Sequence of chain 56.E:
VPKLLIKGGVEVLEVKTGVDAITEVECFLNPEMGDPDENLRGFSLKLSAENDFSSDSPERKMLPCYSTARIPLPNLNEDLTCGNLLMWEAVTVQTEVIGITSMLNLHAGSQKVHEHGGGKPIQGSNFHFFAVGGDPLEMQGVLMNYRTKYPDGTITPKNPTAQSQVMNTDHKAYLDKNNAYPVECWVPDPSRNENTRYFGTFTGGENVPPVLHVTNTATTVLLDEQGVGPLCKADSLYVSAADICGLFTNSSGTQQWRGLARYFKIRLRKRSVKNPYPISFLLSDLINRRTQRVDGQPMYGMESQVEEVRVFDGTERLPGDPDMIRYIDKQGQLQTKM

This small molecule binds to this protein.
Small molecule (SMILES): CC(=O)N[C@H]1[C@H]([C@H](O)[C@H](O)CO)O[C@@](O[C@H](CO)[C@@H](O)[C@@H]2O[C@@H](C(=O)O)C[C@H](O)[C@H]2NC(C)=O)(C(=O)O)C[C@@H]1O

Sequence of chain 56.A:
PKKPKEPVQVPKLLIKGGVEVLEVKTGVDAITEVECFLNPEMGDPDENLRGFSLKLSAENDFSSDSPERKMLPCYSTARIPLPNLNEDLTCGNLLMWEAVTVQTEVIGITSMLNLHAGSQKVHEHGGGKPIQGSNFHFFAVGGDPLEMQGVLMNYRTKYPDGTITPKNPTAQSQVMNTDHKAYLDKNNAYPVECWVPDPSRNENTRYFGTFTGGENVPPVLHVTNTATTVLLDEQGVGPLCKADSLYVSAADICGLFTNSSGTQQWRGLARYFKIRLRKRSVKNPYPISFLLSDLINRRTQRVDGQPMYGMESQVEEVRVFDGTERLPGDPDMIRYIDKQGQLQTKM

Binding-site contacts:
Ligand atom C8 contacts residue GLN278 of chain 56.E at 3.7 Å.
Ligand atom C11 contacts residue PHE270 of chain 56.E at 3.9 Å (hydrophobic).
Ligand atom C7 contacts residue LEU62 of chain 56.E at 3.8 Å (hydrophobic).
Ligand atom C1 contacts residue THR276 of chain 56.E at 3.3 Å.
Ligand atom N5 contacts residue LEU62 of chain 56.E at 3.9 Å.
Ligand atom C11 contacts residue PHE75 of chain 56.A at 3.5 Å (hydrophobic).
Ligand atom C11 contacts residue ASN272 of chain 56.E at 3.5 Å.
Ligand atom O8 contacts residue THR276 of chain 56.E at 4.0 Å.
Ligand atom C11 contacts residue PHE65 of chain 56.E at 3.7 Å (hydrophobic).
Ligand atom C1 contacts residue LYS68 of chain 56.E at 3.8 Å.
Ligand atom C9 contacts residue GLN278 of chain 56.E at 3.3 Å.
Ligand atom O8 contacts residue LYS68 of chain 56.E at 3.3 Å.
Ligand atom O1B contacts residue LYS68 of chain 56.E at 3.1 Å.
Ligand atom C11 contacts residue HIS138 of chain 56.D at 3.5 Å.
Ligand atom O8 contacts residue ASN272 of chain 56.E at 3.5 Å (h-bond).
Ligand atom O1A contacts residue THR276 of chain 56.E at 2.6 Å (h-bond).
Ligand atom O1A contacts residue LYS68 of chain 56.E at 3.8 Å.
Ligand atom O9 contacts residue LEU67 of chain 56.E at 3.1 Å.
Ligand atom O9 contacts residue LYS68 of chain 56.E at 2.9 Å (salt-bridge).
Ligand atom C11 contacts residue LEU62 of chain 56.E at 3.5 Å (hydrophobic).
Ligand atom C6 contacts residue LYS68 of chain 56.E at 4.0 Å.
Ligand atom N5 contacts residue GLN278 of chain 56.E at 3.7 Å.
Ligand atom N5 contacts residue ASN272 of chain 56.E at 3.2 Å (h-bond).
Ligand atom O1B contacts residue THR276 of chain 56.E at 3.4 Å (h-bond).
Ligand atom C11 contacts residue THR276 of chain 56.E at 3.4 Å.
Ligand atom O1A contacts residue ASN272 of chain 56.E at 3.6 Å.
Ligand atom C10 contacts residue LEU62 of chain 56.E at 3.1 Å (hydrophobic).
Ligand atom C10 contacts residue GLN278 of chain 56.E at 4.0 Å.
Ligand atom O10 contacts residue PHE75 of chain 56.A at 3.9 Å.
Ligand atom C7 contacts residue GLN278 of chain 56.E at 3.9 Å.
Ligand atom C10 contacts residue ASN272 of chain 56.E at 3.9 Å.
Ligand atom O10 contacts residue LEU62 of chain 56.E at 2.8 Å.
Ligand atom O8 contacts residue GLN278 of chain 56.E at 3.5 Å (h-bond).
Ligand atom O9 contacts residue GLN278 of chain 56.E at 4.0 Å.
Ligand atom C9 contacts residue LEU67 of chain 56.E at 4.0 Å (hydrophobic).
Ligand atom O7 contacts residue LEU62 of chain 56.E at 3.3 Å.
Ligand atom C11 contacts residue GLN278 of chain 56.E at 3.5 Å.
Ligand atom O1B contacts residue SER274 of chain 56.E at 3.3 Å (h-bond).
Ligand atom C9 contacts residue LYS68 of chain 56.E at 3.8 Å.
Ligand atom C6 contacts residue ASN272 of chain 56.E at 3.7 Å.

Sequence of chain 56.D:
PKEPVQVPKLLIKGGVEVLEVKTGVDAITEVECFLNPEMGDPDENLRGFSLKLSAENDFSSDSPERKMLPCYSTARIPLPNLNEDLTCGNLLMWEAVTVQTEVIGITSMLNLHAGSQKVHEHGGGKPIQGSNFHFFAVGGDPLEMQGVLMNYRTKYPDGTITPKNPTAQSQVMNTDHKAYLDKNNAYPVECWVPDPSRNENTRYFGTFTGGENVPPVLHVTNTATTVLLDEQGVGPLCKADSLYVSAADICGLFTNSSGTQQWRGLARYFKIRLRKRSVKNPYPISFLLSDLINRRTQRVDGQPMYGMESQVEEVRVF